The small molecule below binds the protein below.
Small molecule (SMILES): Cc1cc(-c2nn(C(C)C)c3ncnc(N)c23)cc2ccc(OCc3ccccc3)nc12

Sequence of chain 1.B:
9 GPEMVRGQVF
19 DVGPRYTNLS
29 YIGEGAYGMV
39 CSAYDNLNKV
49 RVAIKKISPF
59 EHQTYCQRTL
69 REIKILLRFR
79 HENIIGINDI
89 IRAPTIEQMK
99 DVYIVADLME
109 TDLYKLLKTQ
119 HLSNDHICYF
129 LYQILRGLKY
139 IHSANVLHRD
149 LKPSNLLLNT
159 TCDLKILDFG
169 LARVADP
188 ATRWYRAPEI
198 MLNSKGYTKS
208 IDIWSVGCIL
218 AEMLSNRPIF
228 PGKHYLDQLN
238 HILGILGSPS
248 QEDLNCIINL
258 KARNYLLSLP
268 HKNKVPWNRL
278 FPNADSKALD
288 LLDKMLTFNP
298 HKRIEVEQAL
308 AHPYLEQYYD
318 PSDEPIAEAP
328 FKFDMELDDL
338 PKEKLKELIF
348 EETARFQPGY

Binding-site contacts:
Ligand atom N1 contacts residue MET107 of chain 1.B at 3.2 Å (h-bond).
Ligand atom CAV contacts residue LYS53 of chain 1.B at 3.8 Å.
Ligand atom NAH contacts residue VAL38 of chain 1.B at 4.0 Å.
Ligand atom CBC contacts residue ILE55 of chain 1.B at 3.8 Å (hydrophobic).
Ligand atom NAJ contacts residue ALA51 of chain 1.B at 3.3 Å.
Ligand atom C5 contacts residue LEU155 of chain 1.B at 3.7 Å (hydrophobic).
Ligand atom C5 contacts residue VAL38 of chain 1.B at 4.0 Å (hydrophobic).
Ligand atom CAX contacts residue LYS53 of chain 1.B at 4.0 Å.
Ligand atom CAV contacts residue ILE102 of chain 1.B at 3.8 Å (hydrophobic).
Ligand atom CAZ contacts residue LEU74 of chain 1.B at 3.5 Å (hydrophobic).
Ligand atom CAM contacts residue LYS113 of chain 1.B at 3.8 Å.
Ligand atom CAI contacts residue VAL38 of chain 1.B at 3.8 Å (hydrophobic).
Ligand atom CAP contacts residue ILE83 of chain 1.B at 3.7 Å (hydrophobic).
Ligand atom NAJ contacts residue LEU155 of chain 1.B at 3.6 Å.
Ligand atom N3 contacts residue ILE30 of chain 1.B at 3.6 Å.
Ligand atom C6 contacts residue ALA51 of chain 1.B at 3.8 Å (hydrophobic).
Ligand atom NAJ contacts residue ASP105 of chain 1.B at 3.5 Å (salt-bridge).
Ligand atom CBD contacts residue ILE55 of chain 1.B at 3.3 Å (hydrophobic).
Ligand atom C6 contacts residue LEU155 of chain 1.B at 3.6 Å (hydrophobic).
Ligand atom CAW contacts residue LYS53 of chain 1.B at 3.8 Å.
Ligand atom CAQ contacts residue ILE83 of chain 1.B at 3.5 Å (hydrophobic).
Ligand atom CBA contacts residue LEU74 of chain 1.B at 3.9 Å (hydrophobic).
Ligand atom CAS contacts residue VAL38 of chain 1.B at 3.8 Å (hydrophobic).
Ligand atom OAY contacts residue ILE102 of chain 1.B at 3.0 Å.
Ligand atom CAL contacts residue GLU32 of chain 1.B at 4.0 Å.
Ligand atom CAV contacts residue ALA104 of chain 1.B at 3.9 Å (hydrophobic).
Ligand atom CAU contacts residue ILE102 of chain 1.B at 3.9 Å (hydrophobic).
Ligand atom NAT contacts residue LYS53 of chain 1.B at 3.9 Å.
Ligand atom CBE contacts residue ILE102 of chain 1.B at 4.0 Å (hydrophobic).
Ligand atom CBE contacts residue ILE71 of chain 1.B at 4.0 Å (hydrophobic).
Ligand atom CAQ contacts residue LYS53 of chain 1.B at 4.0 Å.
Ligand atom CBF contacts residue ILE102 of chain 1.B at 3.7 Å (hydrophobic).
Ligand atom CAR contacts residue ILE83 of chain 1.B at 3.9 Å (hydrophobic).
Ligand atom C2 contacts residue MET107 of chain 1.B at 3.4 Å (hydrophobic).
Ligand atom CAI contacts residue LEU155 of chain 1.B at 3.9 Å (hydrophobic).
Ligand atom CAL contacts residue GLY31 of chain 1.B at 4.0 Å.
Ligand atom CBC contacts residue GLU70 of chain 1.B at 3.9 Å.
Ligand atom CBE contacts residue ILE55 of chain 1.B at 3.7 Å (hydrophobic).
Ligand atom NAT contacts residue ILE83 of chain 1.B at 3.7 Å.
Ligand atom CAW contacts residue ALA104 of chain 1.B at 3.9 Å (hydrophobic).